A small-molecule ligand and the protein it binds are described below.
Small molecule (SMILES): O=P(O)(O)OC[C@H]1O[C@](O)(COP(=O)(O)O)[C@@H](O)[C@@H]1O

Binding-site contacts:
Ligand atom O4 contacts residue TYR437 of chain 1.G at 2.8 Å (h-bond).
Ligand atom O4 contacts residue GLY436 of chain 1.G at 3.6 Å.
Ligand atom O2 contacts residue LEU347 of chain 1.G at 3.5 Å.
Ligand atom O4P contacts residue THR349 of chain 1.G at 3.2 Å (h-bond).
Ligand atom O5 contacts residue LEU347 of chain 1.G at 3.8 Å.
Ligand atom O6 contacts residue SER435 of chain 1.G at 3.7 Å.
Ligand atom P2 contacts residue THR348 of chain 1.G at 3.5 Å.
Ligand atom C3 contacts residue ARG432 of chain 1.G at 3.4 Å.
Ligand atom C3 contacts residue GLY434 of chain 1.G at 3.5 Å.
Ligand atom O6P contacts residue GLY436 of chain 1.G at 2.9 Å (h-bond).
Ligand atom O4 contacts residue THR438 of chain 1.G at 3.4 Å (h-bond).
Ligand atom C6 contacts residue THR438 of chain 1.G at 3.4 Å.
Ligand atom C4 contacts residue GLY434 of chain 1.G at 3.4 Å.
Ligand atom C5 contacts residue GLY434 of chain 1.G at 3.5 Å.
Ligand atom O3 contacts residue GLY430 of chain 1.G at 2.9 Å.
Ligand atom O5P contacts residue THR348 of chain 1.G at 2.5 Å (h-bond).
Ligand atom O4P contacts residue SER435 of chain 1.G at 3.0 Å (h-bond).
Ligand atom O2 contacts residue GLY430 of chain 1.G at 3.2 Å (h-bond).
Ligand atom O6P contacts residue SER353 of chain 1.G at 3.6 Å (h-bond).
Ligand atom O2P contacts residue ARG405 of chain 1.G at 2.8 Å (salt-bridge).
Ligand atom O1P contacts residue GLY434 of chain 1.G at 2.7 Å (h-bond).
Ligand atom P2 contacts residue SER435 of chain 1.G at 3.7 Å.
Ligand atom O4 contacts residue GLY434 of chain 1.G at 2.6 Å (h-bond).
Ligand atom O4P contacts residue THR348 of chain 1.G at 3.5 Å (h-bond).
Ligand atom O3 contacts residue ARG432 of chain 1.G at 2.8 Å (salt-bridge).
Ligand atom O5P contacts residue SER353 of chain 1.G at 2.6 Å (h-bond).
Ligand atom P2 contacts residue SER353 of chain 1.G at 3.6 Å.
Ligand atom C6 contacts residue LEU347 of chain 1.G at 3.7 Å (hydrophobic).
Ligand atom O6P contacts residue SER435 of chain 1.G at 3.3 Å (h-bond).
Ligand atom C6 contacts residue SER353 of chain 1.G at 3.7 Å.
Ligand atom O6 contacts residue THR348 of chain 1.G at 3.5 Å.
Ligand atom P1 contacts residue ARG405 of chain 1.G at 3.8 Å.
Ligand atom O3P contacts residue ARG405 of chain 1.G at 2.9 Å (salt-bridge).
Ligand atom O1P contacts residue PRO433 of chain 1.G at 3.6 Å.
Ligand atom P2 contacts residue THR349 of chain 1.G at 3.7 Å.
Ligand atom O3P contacts residue TRP398 of chain 1.G at 2.7 Å (h-bond).
Ligand atom P1 contacts residue GLY434 of chain 1.G at 3.8 Å.
Ligand atom O1 contacts residue GLY434 of chain 1.G at 3.6 Å.
Ligand atom O4P contacts residue THR350 of chain 1.G at 2.7 Å (h-bond).
Ligand atom O6 contacts residue THR349 of chain 1.G at 3.2 Å (h-bond).

Sequence of chain 1.G:
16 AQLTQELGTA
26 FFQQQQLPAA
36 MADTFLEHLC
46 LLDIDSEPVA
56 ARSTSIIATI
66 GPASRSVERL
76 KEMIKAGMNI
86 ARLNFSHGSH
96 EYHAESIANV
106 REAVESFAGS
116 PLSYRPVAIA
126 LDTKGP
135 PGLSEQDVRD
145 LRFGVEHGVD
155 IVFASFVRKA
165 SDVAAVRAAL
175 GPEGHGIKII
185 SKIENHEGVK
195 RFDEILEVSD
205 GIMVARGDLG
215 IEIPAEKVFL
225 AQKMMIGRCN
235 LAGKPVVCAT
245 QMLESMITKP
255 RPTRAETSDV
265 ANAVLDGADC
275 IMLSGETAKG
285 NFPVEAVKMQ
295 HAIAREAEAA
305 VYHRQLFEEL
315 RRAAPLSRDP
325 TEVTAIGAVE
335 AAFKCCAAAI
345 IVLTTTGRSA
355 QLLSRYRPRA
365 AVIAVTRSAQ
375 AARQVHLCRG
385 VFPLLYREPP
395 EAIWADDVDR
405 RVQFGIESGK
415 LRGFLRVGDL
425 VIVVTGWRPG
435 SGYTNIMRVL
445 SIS